A small-molecule ligand and the protein it binds are described below.
Small molecule (SMILES): CCOC(=O)[C@@H](O)CC(=O)N(CCC(N)=O)NC(=O)[C@H](Cc1ccccc1)NC(=O)[C@H](CC(C)C)NC(=O)OCc1ccccc1

Sequence of chain 2.A:
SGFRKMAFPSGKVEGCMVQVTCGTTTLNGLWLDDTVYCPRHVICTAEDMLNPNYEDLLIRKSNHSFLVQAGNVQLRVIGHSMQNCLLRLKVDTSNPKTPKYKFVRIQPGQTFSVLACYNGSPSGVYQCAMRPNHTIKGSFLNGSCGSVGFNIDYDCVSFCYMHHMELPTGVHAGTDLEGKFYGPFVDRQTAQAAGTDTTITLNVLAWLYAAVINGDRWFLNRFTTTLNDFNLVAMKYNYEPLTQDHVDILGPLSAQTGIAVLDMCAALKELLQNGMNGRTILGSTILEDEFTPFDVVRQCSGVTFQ

Binding-site contacts:
Ligand atom OAH contacts residue GLU166 of chain 1.A at 3.5 Å (salt-bridge).
Ligand atom OBQ contacts residue THR25 of chain 1.A at 3.4 Å.
Ligand atom CAD contacts residue GLN192 of chain 1.A at 3.2 Å.
Ligand atom CBG contacts residue MET165 of chain 1.A at 3.4 Å (hydrophobic).
Ligand atom OBD contacts residue PHE140 of chain 1.A at 3.5 Å.
Ligand atom CBT contacts residue HIS41 of chain 1.A at 3.5 Å.
Ligand atom CAE contacts residue THR190 of chain 1.A at 3.1 Å.
Ligand atom CBH contacts residue ASP187 of chain 1.A at 3.3 Å.
Ligand atom NBE contacts residue GLU166 of chain 1.A at 3.0 Å (salt-bridge).
Ligand atom CBO contacts residue CYS145 of chain 1.A at 2.7 Å (hydrophobic).
Ligand atom OBN contacts residue ASN142 of chain 1.A at 2.9 Å (h-bond).
Ligand atom CBM contacts residue CYS145 of chain 1.A at 2.0 Å (hydrophobic).
Ligand atom NAS contacts residue GLN189 of chain 1.A at 2.8 Å (h-bond).
Ligand atom CAF contacts residue THR190 of chain 1.A at 3.3 Å.
Ligand atom CAG contacts residue THR190 of chain 1.A at 3.1 Å.
Ligand atom CBJ contacts residue GLN189 of chain 1.A at 3.5 Å.
Ligand atom CAU contacts residue HIS164 of chain 1.A at 3.6 Å.
Ligand atom CAC contacts residue PRO168 of chain 1.A at 3.5 Å (hydrophobic).
Ligand atom NBE contacts residue PHE140 of chain 1.A at 3.3 Å (h-bond).
Ligand atom OBQ contacts residue CYS145 of chain 1.A at 3.4 Å (h-bond).
Ligand atom N contacts residue GLU166 of chain 1.A at 2.9 Å (salt-bridge).
Ligand atom CBA contacts residue HIS163 of chain 1.A at 3.5 Å.
Ligand atom CB contacts residue GLU166 of chain 1.A at 3.6 Å.
Ligand atom NAZ contacts residue HIS164 of chain 1.A at 3.6 Å (h-bond).
Ligand atom CBP contacts residue CYS145 of chain 1.A at 3.2 Å (hydrophobic).
Ligand atom NAX contacts residue HIS164 of chain 1.A at 2.7 Å (h-bond).
Ligand atom O contacts residue GLU166 of chain 1.A at 3.0 Å (salt-bridge).
Ligand atom CBG contacts residue ASP187 of chain 1.A at 3.3 Å.
Ligand atom OBL contacts residue GLY143 of chain 1.A at 2.7 Å (h-bond).
Ligand atom O contacts residue MET165 of chain 1.A at 3.4 Å.
Ligand atom CBF contacts residue MET165 of chain 1.A at 3.1 Å (hydrophobic).
Ligand atom CBK contacts residue CYS145 of chain 1.A at 2.8 Å (hydrophobic).
Ligand atom OAL contacts residue GLN189 of chain 1.A at 3.3 Å.
Ligand atom OBD contacts residue HIS163 of chain 1.A at 2.6 Å (h-bond).
Ligand atom CAV contacts residue GLN189 of chain 1.A at 3.5 Å.
Ligand atom CBM contacts residue HIS41 of chain 1.A at 3.5 Å.
Ligand atom CBS contacts residue HIS41 of chain 1.A at 3.6 Å.
Ligand atom OBL contacts residue SER144 of chain 1.A at 3.2 Å (h-bond).
Ligand atom CA contacts residue GLN189 of chain 1.A at 3.6 Å.
Ligand atom OBL contacts residue CYS145 of chain 1.A at 3.2 Å (h-bond).

Sequence of chain 1.A:
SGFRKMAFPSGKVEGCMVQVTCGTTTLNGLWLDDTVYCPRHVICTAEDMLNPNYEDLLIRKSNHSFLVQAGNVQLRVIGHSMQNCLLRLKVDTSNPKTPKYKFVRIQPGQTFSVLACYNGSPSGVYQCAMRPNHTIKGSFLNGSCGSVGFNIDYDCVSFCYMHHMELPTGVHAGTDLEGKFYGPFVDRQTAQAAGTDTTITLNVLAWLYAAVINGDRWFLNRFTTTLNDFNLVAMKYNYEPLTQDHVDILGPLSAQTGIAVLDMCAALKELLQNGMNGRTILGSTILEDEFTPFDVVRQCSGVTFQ